Sequence of chain 1.C:
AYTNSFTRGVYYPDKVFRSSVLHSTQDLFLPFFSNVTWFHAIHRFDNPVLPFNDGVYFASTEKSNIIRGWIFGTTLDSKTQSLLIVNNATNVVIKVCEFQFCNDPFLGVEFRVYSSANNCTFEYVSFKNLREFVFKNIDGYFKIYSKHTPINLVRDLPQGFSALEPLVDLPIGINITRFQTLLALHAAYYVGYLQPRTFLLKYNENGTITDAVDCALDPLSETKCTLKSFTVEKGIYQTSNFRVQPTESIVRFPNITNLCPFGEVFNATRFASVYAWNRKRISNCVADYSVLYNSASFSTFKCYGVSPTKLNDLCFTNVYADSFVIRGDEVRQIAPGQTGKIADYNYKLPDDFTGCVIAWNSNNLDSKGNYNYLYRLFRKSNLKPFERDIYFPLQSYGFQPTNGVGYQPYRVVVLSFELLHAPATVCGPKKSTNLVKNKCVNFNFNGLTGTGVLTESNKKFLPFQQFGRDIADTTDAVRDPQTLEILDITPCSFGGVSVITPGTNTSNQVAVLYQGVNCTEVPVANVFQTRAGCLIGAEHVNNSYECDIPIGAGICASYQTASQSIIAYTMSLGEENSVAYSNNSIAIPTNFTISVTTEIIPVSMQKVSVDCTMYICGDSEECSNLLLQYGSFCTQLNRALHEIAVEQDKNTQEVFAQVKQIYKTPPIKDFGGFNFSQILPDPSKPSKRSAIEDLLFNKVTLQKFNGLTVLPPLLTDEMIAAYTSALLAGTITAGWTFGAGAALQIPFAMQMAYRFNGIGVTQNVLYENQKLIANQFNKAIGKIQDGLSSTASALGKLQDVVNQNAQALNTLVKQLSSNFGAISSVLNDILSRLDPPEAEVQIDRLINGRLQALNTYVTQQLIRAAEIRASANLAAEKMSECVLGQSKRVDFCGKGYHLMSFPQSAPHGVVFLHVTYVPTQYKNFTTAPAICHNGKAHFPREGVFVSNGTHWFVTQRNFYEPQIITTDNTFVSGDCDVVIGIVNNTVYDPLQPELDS

The small molecule below binds the protein below.
Small molecule (SMILES): CC(=O)N[C@H]1[C@H](O[C@H]2[C@H](O)[C@@H](NC(C)=O)CO[C@@H]2CO)O[C@H](CO)[C@@H](O)[C@@H]1O

Binding-site contacts:
Ligand atom C8 contacts residue GLN554 of chain 1.C at 4.3 Å.
Ligand atom O5 contacts residue ASN305 of chain 1.C at 2.3 Å (h-bond).
Ligand atom C5 contacts residue ASN305 of chain 1.C at 3.6 Å.
Ligand atom C4 contacts residue ASN305 of chain 1.C at 4.0 Å.
Ligand atom C1 contacts residue ASN305 of chain 1.C at 1.4 Å.
Ligand atom C2 contacts residue ASN305 of chain 1.C at 2.4 Å.
Ligand atom O3 contacts residue GLN554 of chain 1.C at 4.4 Å.
Ligand atom N2 contacts residue ASN305 of chain 1.C at 3.0 Å (h-bond).
Ligand atom C3 contacts residue ASN305 of chain 1.C at 3.7 Å.
Ligand atom C7 contacts residue ASN305 of chain 1.C at 3.5 Å.
Ligand atom O7 contacts residue ASN305 of chain 1.C at 3.6 Å (h-bond).
Ligand atom N2 contacts residue GLN554 of chain 1.C at 4.2 Å.
Ligand atom C8 contacts residue LEU556 of chain 1.C at 4.5 Å (hydrophobic).